Sequence of chain 17.C:
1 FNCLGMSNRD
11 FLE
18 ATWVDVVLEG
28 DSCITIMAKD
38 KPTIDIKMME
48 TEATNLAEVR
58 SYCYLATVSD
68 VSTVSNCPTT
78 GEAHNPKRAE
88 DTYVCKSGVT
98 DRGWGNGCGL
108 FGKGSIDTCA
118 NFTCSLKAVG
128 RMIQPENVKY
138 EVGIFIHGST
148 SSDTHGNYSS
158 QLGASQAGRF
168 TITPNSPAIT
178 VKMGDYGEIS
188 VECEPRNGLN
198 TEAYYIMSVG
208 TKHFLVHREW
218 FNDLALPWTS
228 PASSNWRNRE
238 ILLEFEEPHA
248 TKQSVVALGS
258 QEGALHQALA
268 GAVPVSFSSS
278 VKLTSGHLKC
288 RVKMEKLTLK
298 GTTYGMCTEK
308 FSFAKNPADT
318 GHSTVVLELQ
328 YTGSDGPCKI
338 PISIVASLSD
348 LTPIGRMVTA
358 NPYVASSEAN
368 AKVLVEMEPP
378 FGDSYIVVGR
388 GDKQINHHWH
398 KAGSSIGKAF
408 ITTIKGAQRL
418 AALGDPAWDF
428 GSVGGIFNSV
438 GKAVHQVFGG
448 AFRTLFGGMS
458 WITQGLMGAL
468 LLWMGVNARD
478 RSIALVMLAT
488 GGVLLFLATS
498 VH

Binding-site contacts:
Ligand atom C4 contacts residue ASN154 of chain 17.C at 4.2 Å.
Ligand atom O5 contacts residue ASN154 of chain 17.C at 2.4 Å (h-bond).
Ligand atom O5 contacts residue SER157 of chain 17.C at 3.8 Å.
Ligand atom C8 contacts residue ASN154 of chain 17.C at 4.2 Å.
Ligand atom C2 contacts residue ASN154 of chain 17.C at 2.4 Å.
Ligand atom C7 contacts residue ASN154 of chain 17.C at 4.0 Å.
Ligand atom C1 contacts residue SER157 of chain 17.C at 3.9 Å.
Ligand atom N2 contacts residue ASN154 of chain 17.C at 2.9 Å (h-bond).
Ligand atom C3 contacts residue ASN154 of chain 17.C at 3.8 Å.
Ligand atom C5 contacts residue ASN154 of chain 17.C at 3.7 Å.
Ligand atom C1 contacts residue ASN154 of chain 17.C at 1.4 Å.

This small molecule binds to this protein.
Small molecule (SMILES): CC(=O)N[C@@H]1[C@@H](O)[C@H](O)[C@@H](CO)O[C@H]1O